Sequence of chain 1.A:
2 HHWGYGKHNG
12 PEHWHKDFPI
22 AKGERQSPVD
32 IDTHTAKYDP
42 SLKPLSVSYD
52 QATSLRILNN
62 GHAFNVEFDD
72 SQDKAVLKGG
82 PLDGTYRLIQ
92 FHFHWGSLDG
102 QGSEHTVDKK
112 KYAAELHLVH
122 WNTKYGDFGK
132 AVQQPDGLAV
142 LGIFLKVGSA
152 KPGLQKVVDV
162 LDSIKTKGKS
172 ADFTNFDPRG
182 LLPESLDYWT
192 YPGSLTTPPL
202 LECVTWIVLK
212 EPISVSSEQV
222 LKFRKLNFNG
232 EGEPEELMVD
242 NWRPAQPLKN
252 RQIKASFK

Binding-site contacts:
Ligand atom C5 contacts residue HIS93 of chain 1.A at 3.8 Å.
Ligand atom C4 contacts residue ZN1 of chain 1.B at 3.9 Å.
Ligand atom C2 contacts residue VAL141 of chain 1.A at 4.5 Å (hydrophobic).
Ligand atom C3 contacts residue THR197 of chain 1.A at 4.5 Å.
Ligand atom S1 contacts residue THR198 of chain 1.A at 4.3 Å.
Ligand atom C4 contacts residue HIS93 of chain 1.A at 3.3 Å.
Ligand atom C5 contacts residue GLN91 of chain 1.A at 4.1 Å.
Ligand atom C5 contacts residue LEU196 of chain 1.A at 4.5 Å (hydrophobic).
Ligand atom C1 contacts residue VAL120 of chain 1.A at 3.7 Å (hydrophobic).
Ligand atom C3 contacts residue ZN1 of chain 1.B at 3.2 Å.
Ligand atom C2 contacts residue LEU196 of chain 1.A at 3.8 Å (hydrophobic).
Ligand atom C6 contacts residue VAL120 of chain 1.A at 4.0 Å (hydrophobic).
Ligand atom C2 contacts residue ZN1 of chain 1.B at 4.0 Å.
Ligand atom O1 contacts residue VAL141 of chain 1.A at 3.6 Å.
Ligand atom C6 contacts residue HIS93 of chain 1.A at 4.2 Å.
Ligand atom C1 contacts residue VAL141 of chain 1.A at 4.4 Å (hydrophobic).
Ligand atom S1 contacts residue ZN1 of chain 1.B at 2.3 Å.
Ligand atom C2 contacts residue VAL120 of chain 1.A at 4.2 Å (hydrophobic).
Ligand atom S1 contacts residue HIS95 of chain 1.A at 3.8 Å.
Ligand atom O1 contacts residue HIS118 of chain 1.A at 4.4 Å.
Ligand atom O1 contacts residue ZN1 of chain 1.B at 4.2 Å.
Ligand atom O1 contacts residue TRP207 of chain 1.A at 3.9 Å.
Ligand atom C1 contacts residue LEU139 of chain 1.A at 4.3 Å (hydrophobic).
Ligand atom C2 contacts residue HIS93 of chain 1.A at 3.9 Å.
Ligand atom S1 contacts residue HIS118 of chain 1.A at 3.6 Å.
Ligand atom C3 contacts residue HIS93 of chain 1.A at 3.4 Å.
Ligand atom S1 contacts residue HIS93 of chain 1.A at 3.6 Å (h-bond).
Ligand atom C1 contacts residue LEU196 of chain 1.A at 3.5 Å (hydrophobic).
Ligand atom S1 contacts residue LEU196 of chain 1.A at 4.5 Å.
Ligand atom S1 contacts residue THR197 of chain 1.A at 3.1 Å (h-bond).
Ligand atom C3 contacts residue LEU196 of chain 1.A at 4.4 Å (hydrophobic).
Ligand atom C4 contacts residue THR198 of chain 1.A at 4.0 Å.
Ligand atom C1 contacts residue HIS93 of chain 1.A at 4.3 Å.
Ligand atom O1 contacts residue LEU196 of chain 1.A at 4.1 Å.
Ligand atom C6 contacts residue LEU196 of chain 1.A at 3.9 Å (hydrophobic).
Ligand atom C6 contacts residue GLN91 of chain 1.A at 4.3 Å.

This small molecule binds to this protein.
Small molecule (SMILES): Oc1ccccc1S